Sequence of chain 1.A:
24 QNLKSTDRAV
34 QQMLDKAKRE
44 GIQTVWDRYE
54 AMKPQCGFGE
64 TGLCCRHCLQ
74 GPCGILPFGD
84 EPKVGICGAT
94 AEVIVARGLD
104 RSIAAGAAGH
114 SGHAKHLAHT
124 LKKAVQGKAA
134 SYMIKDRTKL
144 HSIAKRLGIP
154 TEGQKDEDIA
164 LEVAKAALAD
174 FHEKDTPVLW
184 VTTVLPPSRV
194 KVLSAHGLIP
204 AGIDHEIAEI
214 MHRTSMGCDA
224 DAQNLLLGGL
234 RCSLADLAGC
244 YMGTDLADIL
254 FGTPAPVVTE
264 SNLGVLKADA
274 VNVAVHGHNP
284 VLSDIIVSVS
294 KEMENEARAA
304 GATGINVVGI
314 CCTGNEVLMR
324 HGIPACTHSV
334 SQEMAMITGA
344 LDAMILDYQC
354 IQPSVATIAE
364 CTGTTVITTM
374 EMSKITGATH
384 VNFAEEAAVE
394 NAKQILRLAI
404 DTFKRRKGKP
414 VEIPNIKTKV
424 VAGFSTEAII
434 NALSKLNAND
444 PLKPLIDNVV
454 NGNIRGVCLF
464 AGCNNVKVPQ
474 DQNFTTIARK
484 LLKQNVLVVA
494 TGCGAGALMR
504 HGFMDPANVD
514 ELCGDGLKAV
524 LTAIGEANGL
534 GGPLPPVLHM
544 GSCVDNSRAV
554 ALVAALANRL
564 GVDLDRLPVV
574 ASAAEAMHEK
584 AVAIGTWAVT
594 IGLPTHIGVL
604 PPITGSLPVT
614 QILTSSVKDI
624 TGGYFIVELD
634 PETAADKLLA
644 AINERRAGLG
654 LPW

The protein below binds the small molecule below.
Small molecule (SMILES): c1ccc(C[n+]2ccc(-c3cc[n+](Cc4ccccc4)cc3)cc2)cc1

Binding-site contacts:
Ligand atom C06 contacts residue THR607 of chain 1.A at 4.3 Å.
Ligand atom C05 contacts residue LEU632 of chain 1.A at 3.5 Å (hydrophobic).
Ligand atom C22 contacts residue PRO80 of chain 1.A at 3.8 Å (hydrophobic).
Ligand atom C22 contacts residue THR607 of chain 1.A at 3.0 Å.
Ligand atom C13 contacts residue LEU632 of chain 1.A at 3.8 Å (hydrophobic).
Ligand atom C16 contacts residue PHE81 of chain 1.A at 4.4 Å (hydrophobic).
Ligand atom C22 contacts residue PHE81 of chain 1.A at 3.8 Å (hydrophobic).
Ligand atom C10 contacts residue GLU63 of chain 1.A at 3.5 Å.
Ligand atom C18 contacts residue THR64 of chain 1.A at 4.3 Å.
Ligand atom N02 contacts residue THR64 of chain 1.A at 3.7 Å.
Ligand atom C09 contacts residue LEU603 of chain 1.A at 3.4 Å (hydrophobic).
Ligand atom C26 contacts residue PHE81 of chain 1.A at 3.4 Å (hydrophobic).
Ligand atom C16 contacts residue THR64 of chain 1.A at 4.3 Å.
Ligand atom N02 contacts residue THR607 of chain 1.A at 4.3 Å.
Ligand atom C17 contacts residue LEU632 of chain 1.A at 4.3 Å (hydrophobic).
Ligand atom C24 contacts residue THR607 of chain 1.A at 4.1 Å.
Ligand atom C14 contacts residue GLU63 of chain 1.A at 3.8 Å.
Ligand atom C16 contacts residue THR607 of chain 1.A at 4.3 Å.
Ligand atom C24 contacts residue PHE81 of chain 1.A at 3.5 Å (hydrophobic).
Ligand atom C18 contacts residue PHE81 of chain 1.A at 4.2 Å (hydrophobic).
Ligand atom C18 contacts residue THR607 of chain 1.A at 3.5 Å.
Ligand atom C20 contacts residue PHE81 of chain 1.A at 4.0 Å (hydrophobic).
Ligand atom C16 contacts residue PRO80 of chain 1.A at 4.2 Å (hydrophobic).
Ligand atom C08 contacts residue LEU603 of chain 1.A at 4.0 Å (hydrophobic).
Ligand atom C13 contacts residue LEU603 of chain 1.A at 4.0 Å (hydrophobic).
Ligand atom C18 contacts residue GLY608 of chain 1.A at 4.0 Å.
Ligand atom C08 contacts residue THR607 of chain 1.A at 4.4 Å.
Ligand atom N01 contacts residue LEU632 of chain 1.A at 3.9 Å.
Ligand atom C26 contacts residue THR607 of chain 1.A at 3.3 Å.
Ligand atom C03 contacts residue LEU603 of chain 1.A at 3.5 Å (hydrophobic).
Ligand atom C14 contacts residue THR64 of chain 1.A at 4.0 Å.
Ligand atom C18 contacts residue PRO80 of chain 1.A at 3.5 Å (hydrophobic).
Ligand atom C22 contacts residue GLY608 of chain 1.A at 3.8 Å.
Ligand atom C12 contacts residue THR607 of chain 1.A at 3.8 Å.
Ligand atom C06 contacts residue THR64 of chain 1.A at 3.3 Å.
Ligand atom C12 contacts residue THR64 of chain 1.A at 4.4 Å.
Ligand atom C07 contacts residue LEU603 of chain 1.A at 4.2 Å (hydrophobic).
Ligand atom C04 contacts residue LEU603 of chain 1.A at 3.9 Å (hydrophobic).
Ligand atom C07 contacts residue GLU63 of chain 1.A at 4.4 Å.
Ligand atom C04 contacts residue GLU63 of chain 1.A at 4.0 Å.